Binding-site contacts:
Ligand atom O5 contacts residue TYR66 of chain 1.A at 4.3 Å.
Ligand atom C1 contacts residue ASN98 of chain 1.A at 4.1 Å.
Ligand atom C3 contacts residue ASN98 of chain 1.A at 3.8 Å.
Ligand atom O6 contacts residue TYR66 of chain 1.A at 4.0 Å.
Ligand atom C8 contacts residue ASN101 of chain 1.A at 4.1 Å.
Ligand atom C5 contacts residue TYR66 of chain 1.A at 3.4 Å (hydrophobic).
Ligand atom O5 contacts residue ILE87 of chain 1.A at 3.3 Å.
Ligand atom C8 contacts residue LYS100 of chain 1.A at 3.4 Å.
Ligand atom N2 contacts residue TYR66 of chain 1.A at 4.0 Å.
Ligand atom C7 contacts residue ASP63 of chain 1.A at 4.3 Å.
Ligand atom C7 contacts residue ASN98 of chain 1.A at 3.7 Å.
Ligand atom C4 contacts residue ASN101 of chain 1.A at 4.0 Å.
Ligand atom C1 contacts residue ILE87 of chain 1.A at 4.2 Å (hydrophobic).
Ligand atom O7 contacts residue ASP63 of chain 1.A at 4.2 Å.
Ligand atom C6 contacts residue TYR66 of chain 1.A at 2.8 Å (hydrophobic).
Ligand atom C6 contacts residue ILE87 of chain 1.A at 3.8 Å (hydrophobic).
Ligand atom O7 contacts residue ASN101 of chain 1.A at 3.5 Å (h-bond).
Ligand atom N2 contacts residue ASN101 of chain 1.A at 2.9 Å (h-bond).
Ligand atom C7 contacts residue TYR66 of chain 1.A at 3.8 Å (hydrophobic).
Ligand atom C2 contacts residue ASN101 of chain 1.A at 2.4 Å.
Ligand atom N2 contacts residue ASN98 of chain 1.A at 2.8 Å (h-bond).
Ligand atom C1 contacts residue PHE89 of chain 1.A at 3.4 Å (hydrophobic).
Ligand atom C8 contacts residue TYR66 of chain 1.A at 3.3 Å (hydrophobic).
Ligand atom C8 contacts residue SER65 of chain 1.A at 3.8 Å.
Ligand atom C8 contacts residue ASP63 of chain 1.A at 3.5 Å.
Ligand atom C7 contacts residue ASN101 of chain 1.A at 3.4 Å.
Ligand atom C2 contacts residue ASN98 of chain 1.A at 3.5 Å.
Ligand atom C5 contacts residue ASN101 of chain 1.A at 3.5 Å.
Ligand atom C1 contacts residue ASN98 of chain 1.A at 3.5 Å.
Ligand atom C1 contacts residue ASN101 of chain 1.A at 1.6 Å.
Ligand atom C8 contacts residue ASN98 of chain 1.A at 3.4 Å.
Ligand atom C3 contacts residue ASN101 of chain 1.A at 3.7 Å.
Ligand atom O6 contacts residue ILE87 of chain 1.A at 4.0 Å.
Ligand atom O5 contacts residue ASN98 of chain 1.A at 4.1 Å.
Ligand atom C8 contacts residue ILE99 of chain 1.A at 3.4 Å (hydrophobic).
Ligand atom O5 contacts residue PHE89 of chain 1.A at 3.5 Å.
Ligand atom C5 contacts residue ILE87 of chain 1.A at 4.1 Å (hydrophobic).
Ligand atom O5 contacts residue ASN101 of chain 1.A at 2.2 Å (h-bond).
Ligand atom C6 contacts residue PHE89 of chain 1.A at 4.4 Å (hydrophobic).
Ligand atom C5 contacts residue PHE89 of chain 1.A at 3.8 Å (hydrophobic).

The protein below binds the small molecule below.
Small molecule (SMILES): CC(=O)N[C@H]1[C@H](O[C@H]2[C@H](O[C@@H]3O[C@@H](C)[C@@H](O)[C@@H](O)[C@@H]3O)[C@@H](NC(C)=O)CO[C@@H]2CO)O[C@H](CO)[C@@H](O[C@@H]2O[C@H](CO)[C@@H](O)[C@H](O)[C@@H]2O)[C@@H]1O

Sequence of chain 1.A:
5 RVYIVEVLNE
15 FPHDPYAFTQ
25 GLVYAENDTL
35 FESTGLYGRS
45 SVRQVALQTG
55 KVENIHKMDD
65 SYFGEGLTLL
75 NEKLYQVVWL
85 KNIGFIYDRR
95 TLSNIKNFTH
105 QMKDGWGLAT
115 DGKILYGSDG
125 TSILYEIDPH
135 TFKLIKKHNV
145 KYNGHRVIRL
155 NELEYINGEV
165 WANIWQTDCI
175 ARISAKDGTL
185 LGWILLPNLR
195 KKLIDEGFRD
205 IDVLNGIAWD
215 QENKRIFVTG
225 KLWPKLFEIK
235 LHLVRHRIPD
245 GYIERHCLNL